This protein binds this small molecule.
Small molecule (SMILES): CC(=O)N[C@H]1[C@H](O[C@H]2[C@H](O)[C@@H](NC(C)=O)CO[C@@H]2CO)O[C@H](CO)[C@@H](O[C@H]2O[C@H](CO)[C@@H](O)[C@H](O)[C@@H]2O)[C@@H]1O

Binding-site contacts:
Ligand atom O6 contacts residue GLY340 of chain 1.B at 3.8 Å.
Ligand atom C2 contacts residue ASN224 of chain 1.B at 2.4 Å.
Ligand atom C8 contacts residue PHE337 of chain 1.B at 4.1 Å (hydrophobic).
Ligand atom C3 contacts residue ASN224 of chain 1.B at 3.8 Å.
Ligand atom C3 contacts residue MAN1 of chain 1.TA at 3.5 Å.
Ligand atom C1 contacts residue SER407 of chain 1.B at 4.3 Å.
Ligand atom C6 contacts residue NAG1 of chain 1.WA at 3.6 Å.
Ligand atom C7 contacts residue ASN224 of chain 1.B at 3.8 Å.
Ligand atom C2 contacts residue SER407 of chain 1.B at 4.2 Å.
Ligand atom C4 contacts residue VAL406 of chain 1.B at 4.1 Å (hydrophobic).
Ligand atom C7 contacts residue VAL216 of chain 1.B at 4.3 Å (hydrophobic).
Ligand atom C5 contacts residue VAL406 of chain 1.B at 3.9 Å (hydrophobic).
Ligand atom C4 contacts residue ASN224 of chain 1.B at 4.2 Å.
Ligand atom C6 contacts residue GLY340 of chain 1.B at 4.2 Å.
Ligand atom C6 contacts residue MAN1 of chain 1.AB at 2.9 Å.
Ligand atom O3 contacts residue MAN1 of chain 1.TA at 2.2 Å.
Ligand atom O6 contacts residue MAN1 of chain 1.AB at 1.7 Å.
Ligand atom C1 contacts residue ASN224 of chain 1.B at 1.4 Å.
Ligand atom C3 contacts residue SER407 of chain 1.B at 4.1 Å.
Ligand atom C5 contacts residue MAN1 of chain 1.AB at 3.9 Å.
Ligand atom O2 contacts residue GLU173 of chain 1.B at 3.8 Å.
Ligand atom O7 contacts residue ASN338 of chain 1.B at 3.7 Å.
Ligand atom C3 contacts residue VAL406 of chain 1.B at 3.8 Å (hydrophobic).
Ligand atom N2 contacts residue SER407 of chain 1.B at 3.5 Å (h-bond).
Ligand atom C7 contacts residue ASN338 of chain 1.B at 3.9 Å.
Ligand atom O7 contacts residue PRO174 of chain 1.B at 4.2 Å.
Ligand atom N2 contacts residue ASN224 of chain 1.B at 2.9 Å (h-bond).
Ligand atom C8 contacts residue LEU223 of chain 1.B at 3.9 Å (hydrophobic).
Ligand atom C5 contacts residue NAG1 of chain 1.WA at 4.1 Å.
Ligand atom O4 contacts residue MAN1 of chain 1.TA at 3.8 Å.
Ligand atom N2 contacts residue VAL406 of chain 1.B at 4.1 Å.
Ligand atom O4 contacts residue MAN1 of chain 1.AB at 3.4 Å.
Ligand atom O5 contacts residue ASN224 of chain 1.B at 2.4 Å (h-bond).
Ligand atom C8 contacts residue VAL216 of chain 1.B at 3.9 Å (hydrophobic).
Ligand atom C8 contacts residue ASN338 of chain 1.B at 3.4 Å.
Ligand atom O5 contacts residue NAG1 of chain 1.WA at 3.8 Å.
Ligand atom O6 contacts residue NAG1 of chain 1.WA at 3.3 Å.
Ligand atom C5 contacts residue ASN224 of chain 1.B at 3.7 Å.
Ligand atom C4 contacts residue MAN1 of chain 1.TA at 4.2 Å.
Ligand atom O4 contacts residue VAL406 of chain 1.B at 3.9 Å.

Sequence of chain 1.B:
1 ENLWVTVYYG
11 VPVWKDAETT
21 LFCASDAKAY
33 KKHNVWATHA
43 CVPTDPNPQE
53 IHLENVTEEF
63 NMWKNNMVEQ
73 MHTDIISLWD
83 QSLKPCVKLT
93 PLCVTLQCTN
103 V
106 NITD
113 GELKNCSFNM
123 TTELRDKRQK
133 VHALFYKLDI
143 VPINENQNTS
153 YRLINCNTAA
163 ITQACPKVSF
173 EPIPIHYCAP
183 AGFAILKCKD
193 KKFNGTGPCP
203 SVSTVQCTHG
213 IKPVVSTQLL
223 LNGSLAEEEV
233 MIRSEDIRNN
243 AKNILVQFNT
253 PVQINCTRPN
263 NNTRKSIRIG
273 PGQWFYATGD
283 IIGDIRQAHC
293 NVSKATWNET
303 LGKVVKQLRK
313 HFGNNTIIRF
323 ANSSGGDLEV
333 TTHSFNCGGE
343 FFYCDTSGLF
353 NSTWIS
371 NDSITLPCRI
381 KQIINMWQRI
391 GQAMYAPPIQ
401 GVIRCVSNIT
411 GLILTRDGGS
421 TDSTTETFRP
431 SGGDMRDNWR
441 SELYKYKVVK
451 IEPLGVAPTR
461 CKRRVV